Binding-site contacts:
Ligand atom CZ2 contacts residue ALA44 of chain 1.P at 3.9 Å (hydrophobic).
Ligand atom C contacts residue GLY25 of chain 1.Q at 3.5 Å.
Ligand atom N contacts residue ARG24 of chain 1.Q at 3.8 Å.
Ligand atom O contacts residue GLY25 of chain 1.Q at 3.1 Å (h-bond).
Ligand atom C contacts residue SER51 of chain 1.Q at 3.5 Å.
Ligand atom CE2 contacts residue ALA44 of chain 1.P at 3.9 Å (hydrophobic).
Ligand atom C contacts residue THR50 of chain 1.P at 4.0 Å.
Ligand atom CE3 contacts residue HIS32 of chain 1.P at 3.9 Å.
Ligand atom CZ2 contacts residue ILE53 of chain 1.P at 3.9 Å (hydrophobic).
Ligand atom CD1 contacts residue THR47 of chain 1.P at 3.8 Å.
Ligand atom OXT contacts residue THR50 of chain 1.P at 2.9 Å (h-bond).
Ligand atom CB contacts residue THR23 of chain 1.Q at 3.6 Å.
Ligand atom CD1 contacts residue SER51 of chain 1.Q at 3.4 Å.
Ligand atom CE2 contacts residue GLN45 of chain 1.P at 3.9 Å.
Ligand atom C contacts residue THR47 of chain 1.P at 3.5 Å.
Ligand atom CH2 contacts residue GLY21 of chain 1.P at 3.5 Å.
Ligand atom CA contacts residue GLY25 of chain 1.Q at 3.5 Å.
Ligand atom N contacts residue THR23 of chain 1.Q at 2.7 Å (h-bond).
Ligand atom N contacts residue ASP27 of chain 1.Q at 3.1 Å (salt-bridge).
Ligand atom CG contacts residue SER51 of chain 1.Q at 3.8 Å.
Ligand atom CB contacts residue SER51 of chain 1.Q at 3.4 Å.
Ligand atom CA contacts residue SER51 of chain 1.Q at 3.9 Å.
Ligand atom CZ2 contacts residue THR50 of chain 1.P at 3.8 Å.
Ligand atom CE2 contacts residue THR50 of chain 1.P at 4.0 Å.
Ligand atom OXT contacts residue GLY25 of chain 1.Q at 4.0 Å.
Ligand atom CE3 contacts residue HIS31 of chain 1.P at 3.9 Å.
Ligand atom CB contacts residue THR28 of chain 1.Q at 3.5 Å.
Ligand atom CA contacts residue THR23 of chain 1.Q at 3.7 Å.
Ligand atom O contacts residue SER51 of chain 1.Q at 2.9 Å (h-bond).
Ligand atom N contacts residue THR28 of chain 1.Q at 3.0 Å (h-bond).
Ligand atom NE1 contacts residue ALA44 of chain 1.P at 3.8 Å.
Ligand atom CZ3 contacts residue GLY21 of chain 1.P at 3.8 Å.
Ligand atom OXT contacts residue THR47 of chain 1.P at 2.5 Å (h-bond).
Ligand atom CD1 contacts residue GLN45 of chain 1.P at 3.6 Å.
Ligand atom O contacts residue THR47 of chain 1.P at 3.5 Å.
Ligand atom CA contacts residue THR28 of chain 1.Q at 3.3 Å.
Ligand atom NE1 contacts residue GLN45 of chain 1.P at 2.8 Å (h-bond).
Ligand atom OXT contacts residue HIS49 of chain 1.P at 3.7 Å.
Ligand atom O contacts residue ARG24 of chain 1.Q at 3.5 Å.
Ligand atom N contacts residue GLY25 of chain 1.Q at 2.7 Å (h-bond).

This protein binds this small molecule.
Small molecule (SMILES): N[C@@H](Cc1c[nH]c2ccccc12)C(=O)O

Sequence of chain 1.P:
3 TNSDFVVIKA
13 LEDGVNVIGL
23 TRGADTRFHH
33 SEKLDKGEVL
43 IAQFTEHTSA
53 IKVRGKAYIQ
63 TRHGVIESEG

Sequence of chain 1.Q:
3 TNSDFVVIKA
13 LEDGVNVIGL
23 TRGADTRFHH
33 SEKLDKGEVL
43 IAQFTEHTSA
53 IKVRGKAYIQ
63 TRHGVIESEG